A protein and the small-molecule ligand that binds it are described below.
Small molecule (SMILES): CC(=O)N[C@@H]1[C@@H](O)[C@H](O)[C@@H](CO)O[C@H]1O

Sequence of chain 1.C:
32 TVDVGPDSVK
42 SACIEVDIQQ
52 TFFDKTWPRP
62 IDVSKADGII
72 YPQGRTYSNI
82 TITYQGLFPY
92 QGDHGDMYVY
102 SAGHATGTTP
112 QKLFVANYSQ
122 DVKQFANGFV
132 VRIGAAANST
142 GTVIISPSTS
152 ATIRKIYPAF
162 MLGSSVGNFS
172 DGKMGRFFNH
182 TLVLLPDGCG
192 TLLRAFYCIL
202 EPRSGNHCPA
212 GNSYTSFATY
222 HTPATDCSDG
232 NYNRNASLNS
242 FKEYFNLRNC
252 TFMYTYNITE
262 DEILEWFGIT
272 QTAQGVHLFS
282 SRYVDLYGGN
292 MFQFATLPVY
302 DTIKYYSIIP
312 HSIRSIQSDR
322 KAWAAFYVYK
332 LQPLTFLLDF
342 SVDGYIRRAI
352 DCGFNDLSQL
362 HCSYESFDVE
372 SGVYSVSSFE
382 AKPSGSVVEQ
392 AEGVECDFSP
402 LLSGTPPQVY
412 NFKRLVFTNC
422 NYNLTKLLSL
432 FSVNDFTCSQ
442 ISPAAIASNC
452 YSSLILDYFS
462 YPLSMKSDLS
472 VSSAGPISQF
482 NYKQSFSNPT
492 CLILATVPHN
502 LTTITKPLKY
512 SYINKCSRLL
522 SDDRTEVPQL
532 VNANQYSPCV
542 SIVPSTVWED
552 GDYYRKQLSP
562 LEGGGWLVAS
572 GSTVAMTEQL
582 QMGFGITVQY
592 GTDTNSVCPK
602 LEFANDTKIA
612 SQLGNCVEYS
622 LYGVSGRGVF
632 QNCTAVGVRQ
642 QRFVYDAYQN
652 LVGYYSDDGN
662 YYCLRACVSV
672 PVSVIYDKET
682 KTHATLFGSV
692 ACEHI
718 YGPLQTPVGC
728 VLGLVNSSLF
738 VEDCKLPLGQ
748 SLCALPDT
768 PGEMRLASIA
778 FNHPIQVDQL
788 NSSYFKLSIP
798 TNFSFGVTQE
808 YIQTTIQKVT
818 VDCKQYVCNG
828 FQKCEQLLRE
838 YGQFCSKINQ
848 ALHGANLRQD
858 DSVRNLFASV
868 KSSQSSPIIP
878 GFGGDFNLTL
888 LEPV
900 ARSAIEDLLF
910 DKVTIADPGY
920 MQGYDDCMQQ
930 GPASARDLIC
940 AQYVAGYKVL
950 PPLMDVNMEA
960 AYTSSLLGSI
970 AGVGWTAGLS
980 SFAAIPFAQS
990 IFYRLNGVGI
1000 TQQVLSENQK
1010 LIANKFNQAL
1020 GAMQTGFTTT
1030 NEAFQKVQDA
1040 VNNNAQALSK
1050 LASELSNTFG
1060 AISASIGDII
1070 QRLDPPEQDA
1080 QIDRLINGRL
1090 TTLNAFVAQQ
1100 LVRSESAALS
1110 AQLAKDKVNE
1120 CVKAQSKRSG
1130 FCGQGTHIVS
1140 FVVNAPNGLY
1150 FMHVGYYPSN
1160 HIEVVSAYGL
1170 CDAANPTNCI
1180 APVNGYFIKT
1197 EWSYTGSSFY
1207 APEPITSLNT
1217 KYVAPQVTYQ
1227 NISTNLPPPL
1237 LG

Binding-site contacts:
Ligand atom O7 contacts residue LEU721 of chain 1.C at 3.7 Å.
Ligand atom O7 contacts residue GLN722 of chain 1.C at 3.8 Å.
Ligand atom O6 contacts residue SER735 of chain 1.C at 4.4 Å.
Ligand atom C8 contacts residue THR723 of chain 1.C at 4.1 Å.
Ligand atom C8 contacts residue LEU721 of chain 1.C at 4.0 Å (hydrophobic).
Ligand atom O5 contacts residue ASN733 of chain 1.C at 2.4 Å (h-bond).
Ligand atom C7 contacts residue ASN733 of chain 1.C at 3.5 Å.
Ligand atom C7 contacts residue LEU721 of chain 1.C at 4.0 Å (hydrophobic).
Ligand atom C8 contacts residue GLN722 of chain 1.C at 3.2 Å.
Ligand atom C5 contacts residue ASN733 of chain 1.C at 3.7 Å.
Ligand atom N2 contacts residue ASN733 of chain 1.C at 2.9 Å (h-bond).
Ligand atom C1 contacts residue ASN733 of chain 1.C at 1.4 Å.
Ligand atom C3 contacts residue ASN733 of chain 1.C at 3.8 Å.
Ligand atom C8 contacts residue LEU773 of chain 1.C at 3.6 Å (hydrophobic).
Ligand atom C7 contacts residue GLN722 of chain 1.C at 4.0 Å.
Ligand atom O7 contacts residue ASN733 of chain 1.C at 3.6 Å.
Ligand atom C2 contacts residue ASN733 of chain 1.C at 2.5 Å.
Ligand atom C4 contacts residue ASN733 of chain 1.C at 4.2 Å.